A small-molecule ligand and the protein it binds are described below.
Small molecule (SMILES): Nc1ncnc2c1ncn2[C@@H]1O[C@H](CO[P](=O)(O)O[P](=O)(O)NP(=O)(O)O)[C@@H](O)[C@H]1O

Sequence of chain 1.A:
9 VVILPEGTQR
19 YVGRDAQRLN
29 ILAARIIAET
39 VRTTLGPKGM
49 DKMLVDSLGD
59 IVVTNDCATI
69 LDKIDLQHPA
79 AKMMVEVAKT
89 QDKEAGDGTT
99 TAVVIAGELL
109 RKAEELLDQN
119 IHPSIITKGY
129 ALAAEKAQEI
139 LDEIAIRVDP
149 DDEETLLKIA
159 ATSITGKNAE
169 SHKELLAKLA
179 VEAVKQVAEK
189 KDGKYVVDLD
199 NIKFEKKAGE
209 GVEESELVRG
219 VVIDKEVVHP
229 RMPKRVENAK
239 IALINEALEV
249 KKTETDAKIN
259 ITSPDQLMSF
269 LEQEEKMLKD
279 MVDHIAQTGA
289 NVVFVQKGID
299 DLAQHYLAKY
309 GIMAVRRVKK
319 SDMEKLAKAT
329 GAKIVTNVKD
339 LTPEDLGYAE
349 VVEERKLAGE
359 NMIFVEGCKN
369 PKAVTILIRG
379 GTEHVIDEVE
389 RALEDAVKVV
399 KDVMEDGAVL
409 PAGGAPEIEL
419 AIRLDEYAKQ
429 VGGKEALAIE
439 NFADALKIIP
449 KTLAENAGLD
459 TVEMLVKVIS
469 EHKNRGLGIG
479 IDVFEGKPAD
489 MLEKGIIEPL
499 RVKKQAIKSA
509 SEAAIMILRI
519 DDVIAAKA

Binding-site contacts:
Ligand atom O1A contacts residue LEU43 of chain 1.A at 3.2 Å.
Ligand atom PG contacts residue MG1 of chain 1.E at 3.6 Å.
Ligand atom C6 contacts residue PRO45 of chain 1.A at 3.4 Å (hydrophobic).
Ligand atom O2A contacts residue MG1 of chain 1.E at 2.1 Å.
Ligand atom O2' contacts residue GLU496 of chain 1.A at 2.8 Å (salt-bridge).
Ligand atom O2B contacts residue LEU43 of chain 1.A at 3.5 Å.
Ligand atom O1G contacts residue THR97 of chain 1.A at 3.3 Å (h-bond).
Ligand atom O1G contacts residue THR98 of chain 1.A at 3.2 Å (h-bond).
Ligand atom C4 contacts residue PRO45 of chain 1.A at 3.6 Å (hydrophobic).
Ligand atom O1A contacts residue THR42 of chain 1.A at 2.9 Å (h-bond).
Ligand atom O2' contacts residue ALA410 of chain 1.A at 2.9 Å.
Ligand atom PA contacts residue GLY44 of chain 1.A at 3.5 Å.
Ligand atom O3A contacts residue THR98 of chain 1.A at 3.6 Å (h-bond).
Ligand atom N3B contacts residue THR98 of chain 1.A at 2.9 Å (h-bond).
Ligand atom N3 contacts residue GLY411 of chain 1.A at 3.3 Å.
Ligand atom O2G contacts residue THR97 of chain 1.A at 2.6 Å (h-bond).
Ligand atom N6 contacts residue ILE494 of chain 1.A at 3.4 Å.
Ligand atom O1B contacts residue GLY96 of chain 1.A at 3.0 Å (h-bond).
Ligand atom N7 contacts residue THR163 of chain 1.A at 3.4 Å (h-bond).
Ligand atom O2' contacts residue GLY411 of chain 1.A at 2.8 Å (h-bond).
Ligand atom N3B contacts residue THR97 of chain 1.A at 3.0 Å (h-bond).
Ligand atom O3G contacts residue ASP95 of chain 1.A at 3.2 Å (salt-bridge).
Ligand atom O4' contacts residue LEU451 of chain 1.A at 3.5 Å.
Ligand atom C5 contacts residue PRO45 of chain 1.A at 3.3 Å (hydrophobic).
Ligand atom O5' contacts residue GLY44 of chain 1.A at 2.9 Å (h-bond).
Ligand atom PB contacts residue GLY96 of chain 1.A at 3.5 Å.
Ligand atom N3B contacts residue GLY96 of chain 1.A at 3.3 Å (h-bond).
Ligand atom O2G contacts residue GLY96 of chain 1.A at 3.3 Å (h-bond).
Ligand atom O1A contacts residue GLY44 of chain 1.A at 2.8 Å (h-bond).
Ligand atom PA contacts residue MG1 of chain 1.E at 3.4 Å.
Ligand atom O3G contacts residue MG1 of chain 1.E at 2.1 Å.
Ligand atom O3A contacts residue LEU43 of chain 1.A at 3.4 Å.
Ligand atom O4' contacts residue GLY44 of chain 1.A at 3.5 Å.
Ligand atom O5' contacts residue LEU43 of chain 1.A at 3.5 Å.
Ligand atom PG contacts residue THR97 of chain 1.A at 3.3 Å.
Ligand atom O2B contacts residue THR98 of chain 1.A at 3.4 Å.
Ligand atom O2B contacts residue GLY96 of chain 1.A at 3.4 Å.
Ligand atom O1B contacts residue MG1 of chain 1.E at 2.8 Å.
Ligand atom C2 contacts residue ILE479 of chain 1.A at 3.4 Å (hydrophobic).
Ligand atom O2B contacts residue THR99 of chain 1.A at 2.5 Å (h-bond).